Binding-site contacts:
Ligand atom C9 contacts residue ASP92 of chain 2.A at 3.5 Å.
Ligand atom C2 contacts residue MET84 of chain 2.A at 3.6 Å (hydrophobic).
Ligand atom C12 contacts residue TRP106 of chain 2.A at 4.0 Å (hydrophobic).
Ligand atom C13 contacts residue MET130 of chain 2.A at 3.4 Å (hydrophobic).
Ligand atom O2 contacts residue PHE121 of chain 2.A at 3.7 Å.
Ligand atom C2 contacts residue TYR83 of chain 2.A at 3.7 Å (hydrophobic).
Ligand atom O2 contacts residue TRP79 of chain 2.A at 3.6 Å.
Ligand atom C10 contacts residue SER150 of chain 2.A at 3.7 Å.
Ligand atom N contacts residue ASP92 of chain 2.A at 2.8 Å (salt-bridge).
Ligand atom C13 contacts residue TRP106 of chain 2.A at 3.8 Å (hydrophobic).
Ligand atom O3 contacts residue TYR83 of chain 2.A at 3.9 Å.
Ligand atom C8 contacts residue LEU95 of chain 2.A at 3.8 Å (hydrophobic).
Ligand atom C13 contacts residue PHE121 of chain 2.A at 3.8 Å (hydrophobic).
Ligand atom C12 contacts residue PHE110 of chain 2.A at 3.8 Å (hydrophobic).
Ligand atom O3 contacts residue TRP79 of chain 2.A at 3.0 Å (h-bond).
Ligand atom C13 contacts residue ALA125 of chain 2.A at 3.9 Å (hydrophobic).
Ligand atom O2 contacts residue MET130 of chain 2.A at 3.6 Å.
Ligand atom C5 contacts residue TYR83 of chain 2.A at 3.6 Å (hydrophobic).
Ligand atom C12 contacts residue ILE94 of chain 2.A at 3.6 Å (hydrophobic).
Ligand atom C10 contacts residue ASP92 of chain 2.A at 3.6 Å.
Ligand atom O3 contacts residue MET130 of chain 2.A at 3.9 Å.
Ligand atom C1 contacts residue LEU67 of chain 2.A at 4.0 Å (hydrophobic).
Ligand atom C13 contacts residue PHE110 of chain 2.A at 3.7 Å (hydrophobic).
Ligand atom C9 contacts residue LEU95 of chain 2.A at 3.8 Å (hydrophobic).
Ligand atom C7 contacts residue TYR83 of chain 2.A at 3.7 Å (hydrophobic).
Ligand atom C14 contacts residue TRP79 of chain 2.A at 3.8 Å (hydrophobic).
Ligand atom C11 contacts residue ASP92 of chain 2.A at 3.7 Å.
Ligand atom O1 contacts residue TYR75 of chain 2.A at 2.8 Å (h-bond).
Ligand atom C10 contacts residue ILE94 of chain 2.A at 3.8 Å (hydrophobic).
Ligand atom C8 contacts residue ILE148 of chain 2.A at 3.7 Å (hydrophobic).
Ligand atom N contacts residue ILE94 of chain 2.A at 3.9 Å.
Ligand atom C9 contacts residue ILE94 of chain 2.A at 3.6 Å (hydrophobic).
Ligand atom C9 contacts residue ILE148 of chain 2.A at 4.0 Å (hydrophobic).
Ligand atom C11 contacts residue TRP106 of chain 2.A at 3.7 Å (hydrophobic).
Ligand atom C12 contacts residue ASP92 of chain 2.A at 3.7 Å.
Ligand atom C1 contacts residue MET84 of chain 2.A at 4.0 Å (hydrophobic).
Ligand atom O1 contacts residue SER150 of chain 2.A at 2.9 Å (h-bond).
Ligand atom O1 contacts residue TRP106 of chain 2.A at 3.6 Å.
Ligand atom O3 contacts residue TYR75 of chain 2.A at 3.4 Å.
Ligand atom C10 contacts residue TYR75 of chain 2.A at 3.9 Å (hydrophobic).

A small-molecule ligand and the protein it binds are described below.
Small molecule (SMILES): CCCCCCCCCC(=O)N[C@H]1CCOC1=O

Sequence of chain 2.A:
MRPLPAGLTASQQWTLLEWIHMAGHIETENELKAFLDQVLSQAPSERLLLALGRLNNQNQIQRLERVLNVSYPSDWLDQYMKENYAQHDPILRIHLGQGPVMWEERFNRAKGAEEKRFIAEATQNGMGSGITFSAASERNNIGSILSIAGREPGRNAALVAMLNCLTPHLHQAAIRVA